Binding-site contacts:
Ligand atom O1 contacts residue ALA209 of chain 1.B at 3.5 Å.
Ligand atom C2 contacts residue MG1 of chain 1.O at 2.7 Å.
Ligand atom C1 contacts residue GLU188 of chain 1.B at 3.7 Å.
Ligand atom O4 contacts residue MG1 of chain 1.O at 1.9 Å.
Ligand atom C2 contacts residue THR244 of chain 1.B at 4.0 Å.
Ligand atom C1 contacts residue THR244 of chain 1.B at 3.6 Å.
Ligand atom C1 contacts residue ARG210 of chain 1.B at 4.5 Å.
Ligand atom O2 contacts residue MET276 of chain 1.B at 4.2 Å.
Ligand atom O1 contacts residue MG1 of chain 1.O at 4.0 Å.
Ligand atom O2 contacts residue MET207 of chain 1.B at 4.3 Å.
Ligand atom O2 contacts residue THR244 of chain 1.B at 3.5 Å (h-bond).
Ligand atom C2 contacts residue LYS186 of chain 1.B at 3.6 Å.
Ligand atom C2 contacts residue ALA209 of chain 1.B at 3.8 Å (hydrophobic).
Ligand atom O1 contacts residue GLY211 of chain 1.B at 3.0 Å (h-bond).
Ligand atom O2 contacts residue LYS186 of chain 1.B at 3.7 Å.
Ligand atom C1 contacts residue MG1 of chain 1.O at 2.8 Å.
Ligand atom C1 contacts residue ASP212 of chain 1.B at 3.8 Å.
Ligand atom O4 contacts residue ASP212 of chain 1.B at 4.0 Å.
Ligand atom O4 contacts residue GLU188 of chain 1.B at 3.2 Å (salt-bridge).
Ligand atom O3 contacts residue MG1 of chain 1.O at 2.2 Å.
Ligand atom O2 contacts residue MG1 of chain 1.O at 4.0 Å.
Ligand atom C2 contacts residue GLU188 of chain 1.B at 3.8 Å.
Ligand atom O1 contacts residue THR244 of chain 1.B at 2.5 Å (h-bond).
Ligand atom O4 contacts residue LYS186 of chain 1.B at 2.8 Å (salt-bridge).
Ligand atom C1 contacts residue GLY211 of chain 1.B at 3.8 Å.
Ligand atom O2 contacts residue ARG87 of chain 1.B at 3.9 Å.
Ligand atom O3 contacts residue GLU188 of chain 1.B at 3.0 Å (salt-bridge).
Ligand atom O1 contacts residue ARG210 of chain 1.B at 3.6 Å.
Ligand atom O1 contacts residue ASP212 of chain 1.B at 4.0 Å.
Ligand atom O2 contacts residue ALA209 of chain 1.B at 4.2 Å.
Ligand atom O3 contacts residue ALA209 of chain 1.B at 3.9 Å.
Ligand atom O4 contacts residue ALA209 of chain 1.B at 4.2 Å.
Ligand atom O3 contacts residue ASP212 of chain 1.B at 2.8 Å (salt-bridge).
Ligand atom C1 contacts residue ALA209 of chain 1.B at 3.5 Å (hydrophobic).
Ligand atom O3 contacts residue GLY211 of chain 1.B at 3.7 Å.

Sequence of chain 1.B:
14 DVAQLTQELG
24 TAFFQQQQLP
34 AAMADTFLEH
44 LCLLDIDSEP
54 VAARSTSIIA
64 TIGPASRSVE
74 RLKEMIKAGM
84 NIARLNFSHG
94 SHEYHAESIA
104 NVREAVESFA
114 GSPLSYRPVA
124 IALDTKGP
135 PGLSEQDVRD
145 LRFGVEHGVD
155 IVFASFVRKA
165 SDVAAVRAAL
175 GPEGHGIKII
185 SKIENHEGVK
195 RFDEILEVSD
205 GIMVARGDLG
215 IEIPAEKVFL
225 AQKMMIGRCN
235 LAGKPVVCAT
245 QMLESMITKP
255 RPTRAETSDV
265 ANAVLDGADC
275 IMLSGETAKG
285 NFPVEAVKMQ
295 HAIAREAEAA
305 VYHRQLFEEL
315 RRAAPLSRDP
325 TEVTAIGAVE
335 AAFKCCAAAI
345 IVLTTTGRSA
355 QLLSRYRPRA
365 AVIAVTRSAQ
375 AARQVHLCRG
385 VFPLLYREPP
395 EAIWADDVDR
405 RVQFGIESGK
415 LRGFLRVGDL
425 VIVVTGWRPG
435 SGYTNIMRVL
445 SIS

A protein and the small-molecule ligand that binds it are described below.
Small molecule (SMILES): O=C([O-])C(=O)[O-]